The small molecule below binds the protein below.
Small molecule (SMILES): CC[C@H](C)[C@H](NC(=O)[C@@H](NC(=O)[C@@H]1CCCN1C(=O)CN)[C@@H](C)O)C(=O)N[C@@H](CCC(=O)O)C(=O)N[C@@H](CCC(=O)O)C(=O)N[C@H](C(=O)N[C@@H](CC(=O)O)C(=O)O)C(C)C

Binding-site contacts:
Ligand atom CA contacts residue LYS23 of chain 1.B at 3.7 Å.
Ligand atom N contacts residue LYS23 of chain 1.B at 2.8 Å (salt-bridge).
Ligand atom C contacts residue LYS23 of chain 1.B at 3.6 Å.
Ligand atom C contacts residue LYS23 of chain 1.B at 3.3 Å.
Ligand atom CB contacts residue ASP66 of chain 1.B at 3.4 Å.
Ligand atom CD contacts residue LYS22 of chain 1.B at 3.6 Å.
Ligand atom CG1 contacts residue ILE26 of chain 1.B at 3.6 Å (hydrophobic).
Ligand atom CA contacts residue LYS23 of chain 1.B at 3.5 Å.
Ligand atom CB contacts residue SER27 of chain 1.B at 3.2 Å.
Ligand atom C contacts residue LYS25 of chain 1.B at 3.9 Å.
Ligand atom OE2 contacts residue LYS22 of chain 1.B at 3.5 Å.
Ligand atom N contacts residue SER27 of chain 1.B at 3.4 Å (h-bond).
Ligand atom CA contacts residue SER27 of chain 1.B at 3.7 Å.
Ligand atom OE1 contacts residue LYS22 of chain 1.B at 3.1 Å (salt-bridge).
Ligand atom N contacts residue LYS25 of chain 1.B at 3.0 Å (salt-bridge).
Ligand atom CG contacts residue MET24 of chain 1.B at 3.7 Å (hydrophobic).
Ligand atom O contacts residue LYS23 of chain 1.B at 2.9 Å (salt-bridge).
Ligand atom CA contacts residue LYS25 of chain 1.B at 3.9 Å.
Ligand atom O contacts residue MET24 of chain 1.B at 3.4 Å.
Ligand atom O contacts residue SER27 of chain 1.B at 3.1 Å (h-bond).
Ligand atom CG2 contacts residue ILE26 of chain 1.B at 3.8 Å (hydrophobic).
Ligand atom CB contacts residue HIS28 of chain 1.B at 3.7 Å.
Ligand atom CA contacts residue MET24 of chain 1.B at 3.9 Å (hydrophobic).
Ligand atom O contacts residue HIS7 of chain 1.B at 3.7 Å.
Ligand atom O contacts residue LYS23 of chain 1.B at 3.0 Å (salt-bridge).
Ligand atom CG contacts residue ILE76 of chain 1.B at 3.7 Å (hydrophobic).
Ligand atom CB contacts residue HIS7 of chain 1.B at 3.9 Å.
Ligand atom C contacts residue LYS23 of chain 1.B at 3.7 Å.
Ligand atom O contacts residue ILE26 of chain 1.B at 3.2 Å.
Ligand atom CG2 contacts residue MET24 of chain 1.B at 3.8 Å (hydrophobic).
Ligand atom CD1 contacts residue HIS7 of chain 1.B at 3.7 Å.
Ligand atom CA contacts residue LYS25 of chain 1.B at 3.9 Å.
Ligand atom C contacts residue SER27 of chain 1.B at 4.0 Å.
Ligand atom OXT contacts residue LYS23 of chain 1.B at 3.0 Å (salt-bridge).
Ligand atom O contacts residue LYS25 of chain 1.B at 2.6 Å (salt-bridge).
Ligand atom CG contacts residue GLY65 of chain 1.B at 3.8 Å.
Ligand atom C contacts residue LYS25 of chain 1.B at 3.8 Å.
Ligand atom CB contacts residue MET24 of chain 1.B at 3.7 Å (hydrophobic).
Ligand atom CG2 contacts residue PHE78 of chain 1.B at 3.5 Å (hydrophobic).
Ligand atom CG contacts residue LYS23 of chain 1.B at 3.4 Å.

Sequence of chain 1.B:
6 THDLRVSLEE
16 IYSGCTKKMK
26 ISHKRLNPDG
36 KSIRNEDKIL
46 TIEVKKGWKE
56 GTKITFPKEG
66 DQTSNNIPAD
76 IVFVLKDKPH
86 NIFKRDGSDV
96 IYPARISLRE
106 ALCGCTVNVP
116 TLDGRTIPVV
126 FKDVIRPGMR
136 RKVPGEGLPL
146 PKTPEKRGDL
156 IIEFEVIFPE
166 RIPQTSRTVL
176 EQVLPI